Sequence of chain 26.A:
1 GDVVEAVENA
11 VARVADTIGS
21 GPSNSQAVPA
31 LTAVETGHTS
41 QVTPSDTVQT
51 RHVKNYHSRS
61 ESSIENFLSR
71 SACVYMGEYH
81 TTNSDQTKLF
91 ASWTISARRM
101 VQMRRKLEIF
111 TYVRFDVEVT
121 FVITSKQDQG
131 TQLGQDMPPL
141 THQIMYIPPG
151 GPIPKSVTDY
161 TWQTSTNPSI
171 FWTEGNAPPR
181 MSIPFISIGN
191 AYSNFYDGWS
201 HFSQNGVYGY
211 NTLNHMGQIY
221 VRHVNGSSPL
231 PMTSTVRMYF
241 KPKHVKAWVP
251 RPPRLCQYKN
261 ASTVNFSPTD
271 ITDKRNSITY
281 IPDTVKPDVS

Binding-site contacts:
Ligand atom N contacts residue TYR146 of chain 26.A at 4.1 Å.
Ligand atom N contacts residue MET181 of chain 26.A at 3.9 Å.
Ligand atom C7 contacts residue PHE240 of chain 26.A at 3.9 Å (hydrophobic).
Ligand atom C7 contacts residue ILE95 of chain 26.A at 4.3 Å (hydrophobic).
Ligand atom C2 contacts residue TYR146 of chain 26.A at 3.9 Å (hydrophobic).
Ligand atom OXT contacts residue MET216 of chain 26.A at 4.2 Å.
Ligand atom C9 contacts residue TYR192 of chain 26.A at 4.1 Å (hydrophobic).
Ligand atom C6 contacts residue ILE95 of chain 26.A at 4.1 Å (hydrophobic).
Ligand atom C6 contacts residue TYR192 of chain 26.A at 4.4 Å (hydrophobic).
Ligand atom C2 contacts residue ILE95 of chain 26.A at 3.8 Å (hydrophobic).
Ligand atom C8 contacts residue TYR192 of chain 26.A at 3.6 Å (hydrophobic).
Ligand atom C1 contacts residue ILE219 of chain 26.A at 4.1 Å (hydrophobic).
Ligand atom C2 contacts residue ILE183 of chain 26.A at 4.2 Å (hydrophobic).
Ligand atom O contacts residue ASN194 of chain 26.A at 3.0 Å (h-bond).
Ligand atom C5 contacts residue ILE183 of chain 26.A at 4.4 Å (hydrophobic).
Ligand atom N contacts residue ILE219 of chain 26.A at 4.0 Å.
Ligand atom C8 contacts residue MET216 of chain 26.A at 3.9 Å (hydrophobic).
Ligand atom C10 contacts residue MET216 of chain 26.A at 3.6 Å (hydrophobic).
Ligand atom O contacts residue VAL113 of chain 26.A at 4.0 Å.
Ligand atom C10 contacts residue TYR192 of chain 26.A at 4.3 Å (hydrophobic).
Ligand atom C1 contacts residue VAL119 of chain 26.A at 4.2 Å (hydrophobic).
Ligand atom C3 contacts residue ILE183 of chain 26.A at 3.7 Å (hydrophobic).
Ligand atom C7 contacts residue VAL117 of chain 26.A at 4.3 Å (hydrophobic).
Ligand atom C contacts residue TYR210 of chain 26.A at 4.1 Å (hydrophobic).
Ligand atom C9 contacts residue PHE115 of chain 26.A at 4.1 Å (hydrophobic).
Ligand atom O contacts residue LEU107 of chain 26.A at 4.4 Å.
Ligand atom C1 contacts residue ILE183 of chain 26.A at 4.2 Å (hydrophobic).
Ligand atom C contacts residue TYR192 of chain 26.A at 4.2 Å (hydrophobic).
Ligand atom C4 contacts residue ILE95 of chain 26.A at 4.0 Å (hydrophobic).
Ligand atom O contacts residue TYR192 of chain 26.A at 3.9 Å.
Ligand atom CA2 contacts residue PHE115 of chain 26.A at 4.3 Å (hydrophobic).
Ligand atom OXT contacts residue ASN194 of chain 26.A at 4.3 Å.
Ligand atom C contacts residue ASN194 of chain 26.A at 4.0 Å.
Ligand atom C5 contacts residue PHE240 of chain 26.A at 4.1 Å (hydrophobic).
Ligand atom C7 contacts residue TYR192 of chain 26.A at 4.4 Å (hydrophobic).
Ligand atom OXT contacts residue TYR210 of chain 26.A at 3.0 Å (h-bond).
Ligand atom C5 contacts residue ILE95 of chain 26.A at 3.8 Å (hydrophobic).
Ligand atom C4 contacts residue ILE183 of chain 26.A at 4.2 Å (hydrophobic).
Ligand atom C9 contacts residue PHE240 of chain 26.A at 4.1 Å (hydrophobic).
Ligand atom C3 contacts residue ILE95 of chain 26.A at 4.2 Å (hydrophobic).

A protein and the small-molecule ligand that binds it are described below.
Small molecule (SMILES): NCCCCCCCCCCCC(=O)O